Sequence of chain 1.P:
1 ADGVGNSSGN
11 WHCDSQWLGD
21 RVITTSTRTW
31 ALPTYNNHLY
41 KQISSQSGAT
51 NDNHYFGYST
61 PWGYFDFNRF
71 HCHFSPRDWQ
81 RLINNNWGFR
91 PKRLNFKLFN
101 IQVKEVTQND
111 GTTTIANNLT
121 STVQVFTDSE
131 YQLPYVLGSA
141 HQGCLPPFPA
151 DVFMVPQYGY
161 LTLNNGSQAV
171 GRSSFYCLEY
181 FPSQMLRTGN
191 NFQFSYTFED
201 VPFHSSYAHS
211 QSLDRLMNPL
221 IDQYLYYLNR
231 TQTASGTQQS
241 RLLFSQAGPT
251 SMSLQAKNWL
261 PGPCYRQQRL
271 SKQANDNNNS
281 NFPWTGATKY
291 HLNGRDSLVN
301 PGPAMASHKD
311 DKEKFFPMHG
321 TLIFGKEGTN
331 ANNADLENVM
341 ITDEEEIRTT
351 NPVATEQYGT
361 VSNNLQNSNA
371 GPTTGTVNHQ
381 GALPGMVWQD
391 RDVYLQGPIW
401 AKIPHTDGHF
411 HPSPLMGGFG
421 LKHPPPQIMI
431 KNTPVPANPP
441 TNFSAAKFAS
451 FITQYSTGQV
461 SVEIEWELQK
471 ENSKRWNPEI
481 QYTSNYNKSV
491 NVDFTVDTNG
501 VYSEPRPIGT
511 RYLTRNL

Binding-site contacts:
Ligand atom N3 contacts residue PRO202 of chain 1.P at 4.2 Å.
Ligand atom C6 contacts residue PRO202 of chain 1.P at 4.0 Å (hydrophobic).
Ligand atom C2 contacts residue PRO202 of chain 1.P at 4.0 Å (hydrophobic).
Ligand atom C2 contacts residue GLY420 of chain 1.P at 3.8 Å.
Ligand atom O5' contacts residue PRO202 of chain 1.P at 4.1 Å.
Ligand atom N7 contacts residue PRO202 of chain 1.P at 4.2 Å.
Ligand atom C8 contacts residue PRO202 of chain 1.P at 4.4 Å (hydrophobic).
Ligand atom N6 contacts residue PRO412 of chain 1.P at 3.6 Å.
Ligand atom O3' contacts residue HIS409 of chain 1.D at 4.4 Å.
Ligand atom P contacts residue PRO202 of chain 1.P at 4.4 Å.
Ligand atom C5' contacts residue PRO202 of chain 1.P at 4.2 Å (hydrophobic).
Ligand atom N1 contacts residue PRO202 of chain 1.P at 4.0 Å.
Ligand atom C4 contacts residue PRO202 of chain 1.P at 4.0 Å (hydrophobic).
Ligand atom N1 contacts residue PRO412 of chain 1.P at 3.7 Å.
Ligand atom C6 contacts residue SER413 of chain 1.P at 4.4 Å.
Ligand atom C4 contacts residue PRO412 of chain 1.P at 4.1 Å (hydrophobic).
Ligand atom N6 contacts residue SER413 of chain 1.P at 3.6 Å.
Ligand atom N9 contacts residue HIS411 of chain 1.P at 4.5 Å.
Ligand atom N1 contacts residue GLY420 of chain 1.P at 3.2 Å (h-bond).
Ligand atom N1 contacts residue VAL201 of chain 1.P at 4.0 Å.
Ligand atom N3 contacts residue PRO412 of chain 1.P at 4.0 Å.
Ligand atom C5 contacts residue PRO202 of chain 1.P at 3.9 Å (hydrophobic).
Ligand atom C6 contacts residue VAL201 of chain 1.P at 4.5 Å (hydrophobic).
Ligand atom N6 contacts residue VAL201 of chain 1.P at 4.5 Å.
Ligand atom N6 contacts residue GLY420 of chain 1.P at 3.6 Å.
Ligand atom O3P contacts residue PRO202 of chain 1.P at 4.1 Å.
Ligand atom N7 contacts residue SER413 of chain 1.P at 4.3 Å.
Ligand atom C6 contacts residue GLY420 of chain 1.P at 4.3 Å.
Ligand atom C8 contacts residue HIS411 of chain 1.P at 3.4 Å.
Ligand atom N9 contacts residue PRO412 of chain 1.P at 4.4 Å.
Ligand atom C2 contacts residue PRO412 of chain 1.P at 4.2 Å (hydrophobic).
Ligand atom N9 contacts residue PRO202 of chain 1.P at 4.3 Å.
Ligand atom O4' contacts residue PRO202 of chain 1.P at 4.4 Å.
Ligand atom C5 contacts residue PRO412 of chain 1.P at 4.1 Å (hydrophobic).
Ligand atom O1P contacts residue PRO202 of chain 1.P at 4.1 Å.
Ligand atom N7 contacts residue HIS411 of chain 1.P at 3.7 Å.
Ligand atom C2' contacts residue HIS411 of chain 1.P at 4.3 Å.
Ligand atom C6 contacts residue PRO412 of chain 1.P at 3.6 Å (hydrophobic).

Sequence of chain 1.D:
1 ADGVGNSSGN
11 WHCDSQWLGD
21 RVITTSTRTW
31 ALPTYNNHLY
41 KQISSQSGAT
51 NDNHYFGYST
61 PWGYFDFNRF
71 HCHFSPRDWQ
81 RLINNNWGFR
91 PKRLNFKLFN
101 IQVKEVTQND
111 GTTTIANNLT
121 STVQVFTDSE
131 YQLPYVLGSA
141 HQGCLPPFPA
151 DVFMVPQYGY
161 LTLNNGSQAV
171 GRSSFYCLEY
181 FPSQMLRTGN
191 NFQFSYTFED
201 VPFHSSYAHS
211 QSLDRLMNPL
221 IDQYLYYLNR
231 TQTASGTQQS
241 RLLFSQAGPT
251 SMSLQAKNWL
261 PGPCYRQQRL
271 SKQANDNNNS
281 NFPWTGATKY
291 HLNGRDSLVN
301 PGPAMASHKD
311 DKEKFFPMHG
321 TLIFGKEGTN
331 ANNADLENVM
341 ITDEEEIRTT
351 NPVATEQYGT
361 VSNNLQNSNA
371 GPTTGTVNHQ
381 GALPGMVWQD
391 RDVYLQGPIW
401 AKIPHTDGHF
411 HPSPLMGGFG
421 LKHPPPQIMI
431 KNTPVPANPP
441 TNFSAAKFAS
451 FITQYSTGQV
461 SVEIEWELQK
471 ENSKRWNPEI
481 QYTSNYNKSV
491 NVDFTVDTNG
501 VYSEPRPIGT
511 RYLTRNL

A protein and the small-molecule ligand that binds it are described below.
Small molecule (SMILES): Nc1ncnc2c1ncn2[C@H]1C[C@H](O)[C@@H](COP(=O)(O)O)O1